This small molecule binds to this protein.
Small molecule (SMILES): Cc1cn([C@H]2C[C@H](O[P](=O)(O)OC[C@H]3O[C@@H](n4cnc5c(=O)nc(N)[nH]c54)C[C@@H]3O)[C@@H](CO[P](=O)(O)O[C@H]3C[C@H](n4ccc(N)nc4=O)O[C@@H]3CO[P](=O)(O)O[C@H]3C[C@H](n4cnc5c(=O)nc(N)[nH]c54)O[C@@H]3CO[P](=O)(O)O[C@H]3C[C@H](n4cnc5c(=O)nc(N)[nH]c54)O[C@@H]3COP(=O)=O)O2)c(=O)[nH]c1=O

Sequence of chain 1.H:
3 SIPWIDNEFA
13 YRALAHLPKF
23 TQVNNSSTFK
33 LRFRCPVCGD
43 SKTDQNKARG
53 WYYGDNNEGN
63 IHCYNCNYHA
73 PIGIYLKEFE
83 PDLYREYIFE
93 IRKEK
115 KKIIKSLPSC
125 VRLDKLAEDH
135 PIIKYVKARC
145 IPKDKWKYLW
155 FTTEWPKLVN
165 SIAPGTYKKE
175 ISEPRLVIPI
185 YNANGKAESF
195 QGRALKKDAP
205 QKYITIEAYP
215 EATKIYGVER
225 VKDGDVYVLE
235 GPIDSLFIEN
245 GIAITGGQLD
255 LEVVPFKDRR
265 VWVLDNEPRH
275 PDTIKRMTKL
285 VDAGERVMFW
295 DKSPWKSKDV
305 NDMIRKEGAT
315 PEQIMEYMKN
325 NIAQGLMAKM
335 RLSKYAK

Binding-site contacts:
Ligand atom O2 contacts residue HIS64 of chain 1.H at 2.8 Å (h-bond).
Ligand atom C4 contacts residue TYR55 of chain 1.H at 3.6 Å (hydrophobic).
Ligand atom C4 contacts residue TRP53 of chain 1.H at 3.6 Å (hydrophobic).
Ligand atom C8 contacts residue ARG34 of chain 1.H at 3.6 Å.
Ligand atom C2 contacts residue TYR66 of chain 1.H at 3.6 Å (hydrophobic).
Ligand atom N3 contacts residue HIS64 of chain 1.H at 3.7 Å.
Ligand atom N7 contacts residue ARG34 of chain 1.H at 2.9 Å (salt-bridge).
Ligand atom O2 contacts residue HIS71 of chain 1.H at 3.3 Å.
Ligand atom OP1 contacts residue ILE208 of chain 1.H at 3.6 Å.
Ligand atom C6 contacts residue TYR66 of chain 1.H at 3.7 Å (hydrophobic).
Ligand atom C4' contacts residue GLN205 of chain 1.H at 3.4 Å.
Ligand atom C8 contacts residue HIS71 of chain 1.H at 3.4 Å.
Ligand atom O6 contacts residue ASN58 of chain 1.H at 3.0 Å (h-bond).
Ligand atom OP2 contacts residue PRO204 of chain 1.H at 3.5 Å.
Ligand atom O2 contacts residue TYR66 of chain 1.H at 3.8 Å.
Ligand atom C2 contacts residue HIS64 of chain 1.H at 3.4 Å.
Ligand atom P contacts residue TYR66 of chain 1.H at 3.8 Å.
Ligand atom N3 contacts residue HIS71 of chain 1.H at 3.5 Å.
Ligand atom O4 contacts residue TYR55 of chain 1.H at 3.3 Å.
Ligand atom N3 contacts residue TYR66 of chain 1.H at 3.4 Å.
Ligand atom O4' contacts residue GLN205 of chain 1.H at 3.0 Å (h-bond).
Ligand atom O4' contacts residue TYR66 of chain 1.H at 3.1 Å (h-bond).
Ligand atom OP2 contacts residue TYR66 of chain 1.H at 2.5 Å (h-bond).
Ligand atom OP2 contacts residue TYR55 of chain 1.H at 3.4 Å (h-bond).
Ligand atom C4 contacts residue TYR66 of chain 1.H at 3.5 Å (hydrophobic).
Ligand atom OP2 contacts residue TRP53 of chain 1.H at 3.6 Å.
Ligand atom N7 contacts residue HIS71 of chain 1.H at 3.6 Å.
Ligand atom C1' contacts residue HIS64 of chain 1.H at 3.6 Å.
Ligand atom O5' contacts residue GLN205 of chain 1.H at 3.7 Å.
Ligand atom C7 contacts residue TYR55 of chain 1.H at 3.5 Å (hydrophobic).
Ligand atom C5' contacts residue GLN205 of chain 1.H at 3.6 Å.
Ligand atom N4 contacts residue TYR66 of chain 1.H at 3.4 Å.
Ligand atom OP1 contacts residue LYS32 of chain 1.H at 2.7 Å (salt-bridge).
Ligand atom C3' contacts residue TYR66 of chain 1.H at 3.8 Å (hydrophobic).
Ligand atom C2 contacts residue HIS71 of chain 1.H at 3.8 Å.
Ligand atom C5 contacts residue TYR55 of chain 1.H at 3.6 Å (hydrophobic).
Ligand atom C5 contacts residue TRP53 of chain 1.H at 3.4 Å (hydrophobic).
Ligand atom N4 contacts residue TRP53 of chain 1.H at 3.1 Å (h-bond).
Ligand atom P contacts residue GLN205 of chain 1.H at 3.7 Å.
Ligand atom P contacts residue LYS32 of chain 1.H at 3.7 Å.